The small molecule below binds the protein below.
Small molecule (SMILES): CC(=O)N[C@H]1[C@H](O[C@H]2[C@H](O)[C@@H](NC(C)=O)CO[C@@H]2CO[C@@H]2O[C@@H](C)[C@@H](O)[C@@H](O)[C@@H]2O)O[C@H](CO)[C@@H](O)[C@@H]1O

Binding-site contacts:
Ligand atom N2 contacts residue ASN154 of chain 45.B at 2.9 Å (h-bond).
Ligand atom C8 contacts residue HIS104 of chain 45.A at 4.0 Å.
Ligand atom C6 contacts residue HIS104 of chain 45.A at 3.2 Å.
Ligand atom C3 contacts residue ASN154 of chain 45.B at 3.8 Å.
Ligand atom C4 contacts residue ASN154 of chain 45.B at 4.2 Å.
Ligand atom C1 contacts residue ASN154 of chain 45.B at 1.4 Å.
Ligand atom O5 contacts residue ASN154 of chain 45.B at 2.4 Å (h-bond).
Ligand atom C7 contacts residue ASN154 of chain 45.B at 3.3 Å.
Ligand atom C2 contacts residue ASN154 of chain 45.B at 2.4 Å.
Ligand atom O7 contacts residue ASN154 of chain 45.B at 3.3 Å (h-bond).
Ligand atom O5 contacts residue HIS104 of chain 45.A at 3.0 Å (h-bond).
Ligand atom C1 contacts residue HIS104 of chain 45.A at 3.2 Å.
Ligand atom C5 contacts residue ASN154 of chain 45.B at 3.7 Å.
Ligand atom C8 contacts residue ASN154 of chain 45.B at 3.4 Å.
Ligand atom C5 contacts residue HIS104 of chain 45.A at 3.1 Å.
Ligand atom C4 contacts residue HIS104 of chain 45.A at 4.4 Å.

Sequence of chain 45.A:
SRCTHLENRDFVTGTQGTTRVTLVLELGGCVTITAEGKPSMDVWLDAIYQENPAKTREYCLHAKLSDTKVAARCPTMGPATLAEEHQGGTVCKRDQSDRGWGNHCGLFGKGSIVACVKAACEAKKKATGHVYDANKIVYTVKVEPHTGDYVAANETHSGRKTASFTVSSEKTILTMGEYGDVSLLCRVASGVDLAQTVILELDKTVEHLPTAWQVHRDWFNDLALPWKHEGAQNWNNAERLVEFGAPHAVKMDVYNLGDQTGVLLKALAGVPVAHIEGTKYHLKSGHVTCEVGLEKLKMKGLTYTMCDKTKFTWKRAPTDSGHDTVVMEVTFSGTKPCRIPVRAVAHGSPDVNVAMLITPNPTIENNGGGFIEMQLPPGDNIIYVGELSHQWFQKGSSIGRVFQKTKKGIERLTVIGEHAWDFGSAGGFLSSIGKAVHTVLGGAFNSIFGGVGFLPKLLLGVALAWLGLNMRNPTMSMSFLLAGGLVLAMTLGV

Sequence of chain 45.B:
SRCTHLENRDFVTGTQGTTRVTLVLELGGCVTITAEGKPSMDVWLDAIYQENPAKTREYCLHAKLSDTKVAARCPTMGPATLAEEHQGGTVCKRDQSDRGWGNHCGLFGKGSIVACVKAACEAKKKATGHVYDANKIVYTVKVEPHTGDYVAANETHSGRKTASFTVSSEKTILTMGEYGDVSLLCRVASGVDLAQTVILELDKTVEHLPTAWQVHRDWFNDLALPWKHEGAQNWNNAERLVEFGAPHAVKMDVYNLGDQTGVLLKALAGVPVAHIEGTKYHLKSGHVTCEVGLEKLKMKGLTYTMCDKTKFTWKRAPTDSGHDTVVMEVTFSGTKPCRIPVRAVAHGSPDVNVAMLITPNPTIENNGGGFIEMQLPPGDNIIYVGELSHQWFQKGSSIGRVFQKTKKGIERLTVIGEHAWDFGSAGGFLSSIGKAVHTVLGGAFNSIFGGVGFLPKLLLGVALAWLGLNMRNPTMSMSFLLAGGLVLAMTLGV